Sequence of chain 1.KA:
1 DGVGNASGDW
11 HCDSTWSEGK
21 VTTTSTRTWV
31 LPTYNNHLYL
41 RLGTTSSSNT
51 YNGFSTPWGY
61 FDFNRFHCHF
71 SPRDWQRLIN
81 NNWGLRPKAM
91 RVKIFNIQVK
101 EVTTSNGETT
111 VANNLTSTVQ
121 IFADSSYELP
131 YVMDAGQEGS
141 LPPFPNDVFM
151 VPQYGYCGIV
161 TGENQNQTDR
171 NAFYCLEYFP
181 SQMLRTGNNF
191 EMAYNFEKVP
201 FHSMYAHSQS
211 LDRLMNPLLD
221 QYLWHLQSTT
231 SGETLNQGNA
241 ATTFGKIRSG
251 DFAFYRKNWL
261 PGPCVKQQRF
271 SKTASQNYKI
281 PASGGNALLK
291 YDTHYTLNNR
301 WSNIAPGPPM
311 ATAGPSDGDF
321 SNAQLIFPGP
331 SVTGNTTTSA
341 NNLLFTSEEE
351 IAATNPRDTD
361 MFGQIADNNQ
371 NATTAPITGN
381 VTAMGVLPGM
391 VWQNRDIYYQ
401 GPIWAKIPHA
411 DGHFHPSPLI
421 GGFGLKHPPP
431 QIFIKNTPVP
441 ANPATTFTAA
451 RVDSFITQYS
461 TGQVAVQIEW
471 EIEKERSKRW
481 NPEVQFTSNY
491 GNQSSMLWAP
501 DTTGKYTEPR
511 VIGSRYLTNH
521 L

The protein below binds the small molecule below.
Small molecule (SMILES): Nc1ncnc2c1ncn2[C@H]1C[C@H](O)[C@@H](COP(=O)(O)O)O1

Binding-site contacts:
Ligand atom N3 contacts residue PRO200 of chain 1.KA at 4.2 Å.
Ligand atom C4 contacts residue PRO200 of chain 1.KA at 4.1 Å (hydrophobic).
Ligand atom N7 contacts residue PRO416 of chain 1.KA at 4.4 Å.
Ligand atom C2 contacts residue PRO416 of chain 1.KA at 3.9 Å (hydrophobic).
Ligand atom C6 contacts residue SER417 of chain 1.KA at 4.5 Å.
Ligand atom C6 contacts residue PRO200 of chain 1.KA at 4.0 Å (hydrophobic).
Ligand atom C8 contacts residue HIS415 of chain 1.KA at 3.6 Å.
Ligand atom N6 contacts residue SER417 of chain 1.KA at 3.8 Å.
Ligand atom N6 contacts residue GLY424 of chain 1.KA at 3.8 Å.
Ligand atom N1 contacts residue GLY424 of chain 1.KA at 3.5 Å (h-bond).
Ligand atom C4 contacts residue PRO416 of chain 1.KA at 4.0 Å (hydrophobic).
Ligand atom N1 contacts residue VAL199 of chain 1.KA at 3.7 Å.
Ligand atom C8 contacts residue PRO200 of chain 1.KA at 4.4 Å (hydrophobic).
Ligand atom C6 contacts residue GLY424 of chain 1.KA at 4.5 Å.
Ligand atom N6 contacts residue PRO416 of chain 1.KA at 3.1 Å (h-bond).
Ligand atom C5 contacts residue PRO416 of chain 1.KA at 3.6 Å (hydrophobic).
Ligand atom N7 contacts residue PRO200 of chain 1.KA at 4.0 Å.
Ligand atom O3P contacts residue LYS198 of chain 1.KA at 4.5 Å.
Ligand atom P contacts residue PRO200 of chain 1.KA at 4.5 Å.
Ligand atom C5 contacts residue PRO200 of chain 1.KA at 3.8 Å (hydrophobic).
Ligand atom O3P contacts residue PRO200 of chain 1.KA at 3.9 Å.
Ligand atom C6 contacts residue PRO416 of chain 1.KA at 3.0 Å (hydrophobic).
Ligand atom N1 contacts residue PRO416 of chain 1.KA at 3.2 Å (h-bond).
Ligand atom N7 contacts residue SER417 of chain 1.KA at 4.4 Å.
Ligand atom C1' contacts residue PRO416 of chain 1.KA at 4.5 Å (hydrophobic).
Ligand atom N7 contacts residue ASN394 of chain 1.KA at 4.3 Å.
Ligand atom C6 contacts residue VAL199 of chain 1.KA at 4.3 Å (hydrophobic).
Ligand atom N6 contacts residue VAL199 of chain 1.KA at 4.5 Å.
Ligand atom C2 contacts residue GLY424 of chain 1.KA at 4.1 Å.
Ligand atom C2 contacts residue PRO200 of chain 1.KA at 4.1 Å (hydrophobic).
Ligand atom N3 contacts residue PRO416 of chain 1.KA at 4.1 Å.
Ligand atom N7 contacts residue HIS415 of chain 1.KA at 3.8 Å.
Ligand atom O1P contacts residue PRO200 of chain 1.KA at 4.1 Å.
Ligand atom C2 contacts residue VAL199 of chain 1.KA at 4.2 Å (hydrophobic).
Ligand atom C2' contacts residue HIS415 of chain 1.KA at 3.9 Å.
Ligand atom N9 contacts residue PRO200 of chain 1.KA at 4.4 Å.
Ligand atom N9 contacts residue PRO416 of chain 1.KA at 4.2 Å.
Ligand atom N6 contacts residue PRO200 of chain 1.KA at 4.4 Å.
Ligand atom N1 contacts residue PRO200 of chain 1.KA at 4.1 Å.